This small molecule binds to this protein.
Small molecule (SMILES): N[C@@H](CO)C(=O)O

Binding-site contacts:
Ligand atom OXT contacts residue LYS321 of chain 3.B at 4.3 Å.
Ligand atom O contacts residue ALA478 of chain 3.B at 3.0 Å (h-bond).
Ligand atom OG contacts residue PHE185 of chain 3.B at 4.2 Å.
Ligand atom OXT contacts residue GLY477 of chain 3.B at 2.9 Å (h-bond).
Ligand atom O contacts residue THR476 of chain 3.B at 4.0 Å.
Ligand atom C contacts residue PHE485 of chain 3.B at 4.2 Å (hydrophobic).
Ligand atom OG contacts residue CSO322 of chain 3.B at 2.7 Å (h-bond).
Ligand atom O contacts residue SER323 of chain 3.B at 3.7 Å.
Ligand atom N contacts residue ALA478 of chain 3.B at 4.1 Å.
Ligand atom O contacts residue GLY477 of chain 3.B at 3.2 Å (h-bond).
Ligand atom OXT contacts residue PHE185 of chain 3.B at 4.2 Å.
Ligand atom CB contacts residue PHE485 of chain 3.B at 4.0 Å (hydrophobic).
Ligand atom OXT contacts residue SER323 of chain 3.B at 2.8 Å (h-bond).
Ligand atom N contacts residue PHE485 of chain 3.B at 3.4 Å.
Ligand atom CA contacts residue PHE485 of chain 3.B at 4.1 Å (hydrophobic).
Ligand atom OG contacts residue SER323 of chain 3.B at 3.1 Å (h-bond).
Ligand atom CA contacts residue SER323 of chain 3.B at 4.4 Å.
Ligand atom C contacts residue ALA478 of chain 3.B at 3.8 Å (hydrophobic).
Ligand atom C contacts residue SER323 of chain 3.B at 3.4 Å.
Ligand atom OXT contacts residue ALA478 of chain 3.B at 4.2 Å.
Ligand atom O contacts residue PHE485 of chain 3.B at 3.5 Å.
Ligand atom OG contacts residue PHE485 of chain 3.B at 3.4 Å.
Ligand atom CB contacts residue PHE185 of chain 3.B at 3.5 Å (hydrophobic).
Ligand atom OXT contacts residue THR476 of chain 3.B at 3.9 Å.
Ligand atom C contacts residue THR476 of chain 3.B at 4.4 Å.
Ligand atom CB contacts residue CSO322 of chain 3.B at 3.2 Å.
Ligand atom C contacts residue GLY477 of chain 3.B at 3.4 Å.
Ligand atom CA contacts residue PHE185 of chain 3.B at 4.3 Å (hydrophobic).
Ligand atom CB contacts residue SER323 of chain 3.B at 4.1 Å.

Sequence of chain 3.B:
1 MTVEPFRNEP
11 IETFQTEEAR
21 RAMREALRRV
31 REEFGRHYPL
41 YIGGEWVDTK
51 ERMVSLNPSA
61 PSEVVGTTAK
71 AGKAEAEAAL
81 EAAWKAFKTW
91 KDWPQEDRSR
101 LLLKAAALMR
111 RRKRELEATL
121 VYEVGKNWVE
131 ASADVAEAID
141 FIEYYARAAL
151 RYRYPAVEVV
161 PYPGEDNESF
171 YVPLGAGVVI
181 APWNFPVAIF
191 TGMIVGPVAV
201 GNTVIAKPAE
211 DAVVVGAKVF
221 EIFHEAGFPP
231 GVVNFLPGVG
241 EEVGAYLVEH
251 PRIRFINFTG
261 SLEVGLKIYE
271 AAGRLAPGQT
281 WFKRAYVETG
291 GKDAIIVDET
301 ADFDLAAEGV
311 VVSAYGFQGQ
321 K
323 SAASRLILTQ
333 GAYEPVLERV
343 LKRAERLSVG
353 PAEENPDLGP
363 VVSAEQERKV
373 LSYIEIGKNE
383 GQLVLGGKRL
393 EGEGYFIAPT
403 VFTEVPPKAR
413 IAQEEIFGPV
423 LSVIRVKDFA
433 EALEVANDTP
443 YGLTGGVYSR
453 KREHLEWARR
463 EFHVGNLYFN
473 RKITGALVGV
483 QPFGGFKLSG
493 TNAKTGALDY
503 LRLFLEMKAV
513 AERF